This protein binds this small molecule.
Small molecule (SMILES): Cc1cc(F)ccc1-c1ccc2[nH]nc(CN(C)C)c2c1

Sequence of chain 1.C:
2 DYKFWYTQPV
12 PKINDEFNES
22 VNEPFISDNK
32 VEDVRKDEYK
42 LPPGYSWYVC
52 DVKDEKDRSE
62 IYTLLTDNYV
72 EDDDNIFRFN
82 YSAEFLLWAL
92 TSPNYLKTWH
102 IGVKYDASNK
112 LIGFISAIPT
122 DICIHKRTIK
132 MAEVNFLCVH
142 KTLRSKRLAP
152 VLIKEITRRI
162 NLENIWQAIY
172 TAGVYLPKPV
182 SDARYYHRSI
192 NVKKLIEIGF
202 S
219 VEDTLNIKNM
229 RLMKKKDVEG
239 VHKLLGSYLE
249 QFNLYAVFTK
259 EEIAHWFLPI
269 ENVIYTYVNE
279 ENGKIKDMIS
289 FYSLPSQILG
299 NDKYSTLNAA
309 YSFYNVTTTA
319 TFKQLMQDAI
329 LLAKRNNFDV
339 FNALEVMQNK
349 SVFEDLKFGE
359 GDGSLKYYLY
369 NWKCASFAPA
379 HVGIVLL

Binding-site contacts:
Ligand atom C7 contacts residue PHE80 of chain 1.C at 4.0 Å (hydrophobic).
Ligand atom C1 contacts residue ASN136 of chain 1.C at 3.5 Å.
Ligand atom C15 contacts residue TYR186 of chain 1.C at 3.7 Å (hydrophobic).
Ligand atom F contacts residue ALA341 of chain 1.C at 3.1 Å.
Ligand atom N contacts residue LEU385 of chain 1.C at 3.0 Å (h-bond).
Ligand atom C2 contacts residue LEU385 of chain 1.C at 3.8 Å (hydrophobic).
Ligand atom C15 contacts residue TYR309 of chain 1.C at 4.0 Å (hydrophobic).
Ligand atom C1 contacts residue NHW1 of chain 1.S at 3.5 Å.
Ligand atom C1 contacts residue THR172 of chain 1.C at 3.2 Å.
Ligand atom F contacts residue ASN340 of chain 1.C at 3.3 Å.
Ligand atom C8 contacts residue PHE80 of chain 1.C at 3.6 Å (hydrophobic).
Ligand atom C2 contacts residue TYR82 of chain 1.C at 3.4 Å (hydrophobic).
Ligand atom C14 contacts residue TYR309 of chain 1.C at 3.7 Å (hydrophobic).
Ligand atom F contacts residue TYR309 of chain 1.C at 4.0 Å.
Ligand atom C16 contacts residue 9KZ1 of chain 1.Y at 3.5 Å.
Ligand atom N2 contacts residue GLY174 of chain 1.C at 4.0 Å.
Ligand atom C13 contacts residue TYR309 of chain 1.C at 3.7 Å (hydrophobic).
Ligand atom C12 contacts residue LEU342 of chain 1.C at 3.6 Å (hydrophobic).
Ligand atom C2 contacts residue PHE80 of chain 1.C at 3.9 Å (hydrophobic).
Ligand atom C9 contacts residue PHE80 of chain 1.C at 3.5 Å (hydrophobic).
Ligand atom C6 contacts residue TYR186 of chain 1.C at 3.7 Å (hydrophobic).
Ligand atom C contacts residue THR172 of chain 1.C at 3.9 Å.
Ligand atom N contacts residue THR172 of chain 1.C at 4.0 Å.
Ligand atom C1 contacts residue LEU385 of chain 1.C at 3.3 Å (hydrophobic).
Ligand atom C4 contacts residue LEU363 of chain 1.C at 3.7 Å (hydrophobic).
Ligand atom F contacts residue TYR186 of chain 1.C at 3.6 Å.
Ligand atom N1 contacts residue VAL71 of chain 1.C at 3.8 Å.
Ligand atom C3 contacts residue PHE80 of chain 1.C at 3.5 Å (hydrophobic).
Ligand atom C12 contacts residue TYR309 of chain 1.C at 3.9 Å (hydrophobic).
Ligand atom C contacts residue LEU363 of chain 1.C at 4.0 Å (hydrophobic).
Ligand atom C contacts residue LEU384 of chain 1.C at 3.3 Å (hydrophobic).
Ligand atom C5 contacts residue LEU363 of chain 1.C at 3.9 Å (hydrophobic).
Ligand atom N1 contacts residue NHW1 of chain 1.S at 4.0 Å.
Ligand atom C9 contacts residue LEU363 of chain 1.C at 3.8 Å (hydrophobic).
Ligand atom N2 contacts residue VAL71 of chain 1.C at 3.9 Å.
Ligand atom C13 contacts residue TYR186 of chain 1.C at 3.5 Å (hydrophobic).
Ligand atom C16 contacts residue TYR186 of chain 1.C at 3.8 Å (hydrophobic).
Ligand atom C14 contacts residue TYR186 of chain 1.C at 3.3 Å (hydrophobic).
Ligand atom F contacts residue LEU342 of chain 1.C at 4.0 Å.
Ligand atom C contacts residue LEU385 of chain 1.C at 3.2 Å (hydrophobic).